This protein binds this small molecule.
Small molecule (SMILES): CC(=O)N[C@@H]1[C@@H](O)[C@H](O)[C@@H](CO)O[C@H]1O

Binding-site contacts:
Ligand atom C8 contacts residue LEU192 of chain 16.E at 3.7 Å (hydrophobic).
Ligand atom C2 contacts residue LEU192 of chain 16.E at 4.3 Å (hydrophobic).
Ligand atom O5 contacts residue SER197 of chain 16.E at 4.0 Å.
Ligand atom C7 contacts residue ASN200 of chain 16.E at 3.6 Å.
Ligand atom C1 contacts residue LEU192 of chain 16.E at 3.9 Å (hydrophobic).
Ligand atom C6 contacts residue ASN200 of chain 16.E at 3.3 Å.
Ligand atom C1 contacts residue ASN200 of chain 16.E at 1.4 Å.
Ligand atom C5 contacts residue SER197 of chain 16.E at 4.2 Å.
Ligand atom O7 contacts residue LYS203 of chain 16.E at 4.0 Å.
Ligand atom N2 contacts residue LEU192 of chain 16.E at 3.5 Å.
Ligand atom C6 contacts residue LEU199 of chain 16.E at 4.1 Å (hydrophobic).
Ligand atom C2 contacts residue ASN200 of chain 16.E at 2.5 Å.
Ligand atom C5 contacts residue ASN200 of chain 16.E at 3.3 Å.
Ligand atom O7 contacts residue ASN200 of chain 16.E at 3.3 Å (h-bond).
Ligand atom O5 contacts residue ASN200 of chain 16.E at 2.5 Å (h-bond).
Ligand atom C8 contacts residue VAL205 of chain 16.E at 3.7 Å (hydrophobic).
Ligand atom C3 contacts residue ASN200 of chain 16.E at 3.7 Å.
Ligand atom O6 contacts residue ASN200 of chain 16.E at 3.0 Å (h-bond).
Ligand atom N2 contacts residue ASN200 of chain 16.E at 3.3 Å (h-bond).
Ligand atom C4 contacts residue ASN200 of chain 16.E at 3.8 Å.
Ligand atom C6 contacts residue SER197 of chain 16.E at 4.3 Å.
Ligand atom C7 contacts residue LEU192 of chain 16.E at 3.8 Å (hydrophobic).

Sequence of chain 16.E:
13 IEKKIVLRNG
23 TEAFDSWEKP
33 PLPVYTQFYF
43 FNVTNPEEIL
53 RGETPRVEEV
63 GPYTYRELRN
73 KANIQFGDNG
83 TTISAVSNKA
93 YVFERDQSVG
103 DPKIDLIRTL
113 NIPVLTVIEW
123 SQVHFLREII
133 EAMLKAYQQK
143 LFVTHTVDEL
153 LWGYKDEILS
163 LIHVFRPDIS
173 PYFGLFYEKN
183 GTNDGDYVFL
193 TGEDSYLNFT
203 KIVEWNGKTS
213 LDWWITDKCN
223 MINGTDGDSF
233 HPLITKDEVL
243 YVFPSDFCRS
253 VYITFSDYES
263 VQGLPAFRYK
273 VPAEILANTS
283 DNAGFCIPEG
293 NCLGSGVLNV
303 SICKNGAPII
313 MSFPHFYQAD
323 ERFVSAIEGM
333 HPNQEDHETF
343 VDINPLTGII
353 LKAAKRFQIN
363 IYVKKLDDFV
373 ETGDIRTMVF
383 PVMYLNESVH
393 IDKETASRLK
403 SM